Binding-site contacts:
Ligand atom C7 contacts residue LEU17 of chain 3.D at 3.3 Å (hydrophobic).
Ligand atom C3 contacts residue HIS5 of chain 3.B at 4.0 Å.
Ligand atom O1 contacts residue CYS6 of chain 1.A at 2.4 Å (h-bond).
Ligand atom C7 contacts residue LEU16 of chain 1.A at 3.9 Å (hydrophobic).
Ligand atom O1 contacts residue LEU11 of chain 1.B at 4.3 Å.
Ligand atom C6 contacts residue CYS7 of chain 1.B at 4.2 Å (hydrophobic).
Ligand atom C6 contacts residue LEU11 of chain 1.B at 3.4 Å (hydrophobic).
Ligand atom C6 contacts residue CYS6 of chain 1.A at 3.4 Å (hydrophobic).
Ligand atom O1 contacts residue CYS11 of chain 1.A at 2.9 Å (h-bond).
Ligand atom C7 contacts residue HIS5 of chain 3.B at 4.0 Å.
Ligand atom C5 contacts residue HIS10 of chain 1.B at 3.7 Å.
Ligand atom C2 contacts residue HIS5 of chain 3.B at 4.1 Å.
Ligand atom O1 contacts residue CYS7 of chain 1.A at 4.4 Å.
Ligand atom C5 contacts residue LEU11 of chain 1.B at 3.6 Å (hydrophobic).
Ligand atom C3 contacts residue LEU11 of chain 1.B at 4.2 Å (hydrophobic).
Ligand atom C7 contacts residue ALA14 of chain 1.B at 3.7 Å (hydrophobic).
Ligand atom C4 contacts residue HIS10 of chain 1.B at 3.6 Å.
Ligand atom C1 contacts residue CYS6 of chain 1.A at 3.3 Å (hydrophobic).
Ligand atom C1 contacts residue HIS5 of chain 3.B at 4.4 Å.
Ligand atom C5 contacts residue LEU6 of chain 3.B at 3.4 Å (hydrophobic).
Ligand atom C2 contacts residue CYS11 of chain 1.A at 3.6 Å (hydrophobic).
Ligand atom C2 contacts residue LEU16 of chain 1.A at 4.3 Å (hydrophobic).
Ligand atom O1 contacts residue VAL2 of chain 3.B at 4.3 Å.
Ligand atom C4 contacts residue LEU6 of chain 3.B at 4.3 Å (hydrophobic).
Ligand atom C4 contacts residue HIS5 of chain 3.B at 4.2 Å.
Ligand atom C4 contacts residue LEU11 of chain 1.B at 4.0 Å (hydrophobic).
Ligand atom C5 contacts residue CYS7 of chain 1.B at 4.4 Å (hydrophobic).
Ligand atom C6 contacts residue VAL2 of chain 3.B at 4.3 Å (hydrophobic).
Ligand atom C1 contacts residue CYS11 of chain 1.A at 3.9 Å (hydrophobic).
Ligand atom C6 contacts residue LEU6 of chain 3.B at 4.2 Å (hydrophobic).
Ligand atom O1 contacts residue SER9 of chain 1.A at 3.4 Å (h-bond).
Ligand atom O1 contacts residue ILE10 of chain 1.A at 3.6 Å.
Ligand atom C1 contacts residue LEU11 of chain 1.B at 3.7 Å (hydrophobic).
Ligand atom C2 contacts residue LEU11 of chain 1.B at 4.1 Å (hydrophobic).
Ligand atom C3 contacts residue LEU16 of chain 1.A at 4.4 Å (hydrophobic).

Sequence of chain 3.B:
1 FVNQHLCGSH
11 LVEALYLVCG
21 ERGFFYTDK

Sequence of chain 1.B:
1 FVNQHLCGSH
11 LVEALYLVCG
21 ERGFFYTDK

Sequence of chain 3.D:
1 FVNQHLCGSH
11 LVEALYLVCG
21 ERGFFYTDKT

Sequence of chain 1.A:
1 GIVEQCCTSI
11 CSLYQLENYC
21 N

The small molecule below binds the protein below.
Small molecule (SMILES): Cc1cccc(O)c1